Binding-site contacts:
Ligand atom C3 contacts residue SER206 of chain 1.A at 4.3 Å.
Ligand atom C1 contacts residue TYR242 of chain 1.A at 4.1 Å (hydrophobic).
Ligand atom O1 contacts residue TRP186 of chain 1.A at 4.0 Å.
Ligand atom O3 contacts residue SER206 of chain 1.A at 3.1 Å (h-bond).
Ligand atom C5 contacts residue TYR242 of chain 1.A at 4.3 Å (hydrophobic).
Ligand atom O2 contacts residue TRP186 of chain 1.A at 3.5 Å.
Ligand atom C2 contacts residue TRP186 of chain 1.A at 4.1 Å (hydrophobic).
Ligand atom O1 contacts residue GLN246 of chain 1.A at 4.0 Å.
Ligand atom O1 contacts residue TYR242 of chain 1.A at 3.9 Å.
Ligand atom O5 contacts residue TYR242 of chain 1.A at 3.7 Å.
Ligand atom C4 contacts residue TYR242 of chain 1.A at 4.2 Å (hydrophobic).
Ligand atom C2 contacts residue TYR242 of chain 1.A at 4.2 Å (hydrophobic).

This protein binds this small molecule.
Small molecule (SMILES): O[C@@H]1[C@@H](O)[C@H](O)OC[C@H]1O

Sequence of chain 1.A:
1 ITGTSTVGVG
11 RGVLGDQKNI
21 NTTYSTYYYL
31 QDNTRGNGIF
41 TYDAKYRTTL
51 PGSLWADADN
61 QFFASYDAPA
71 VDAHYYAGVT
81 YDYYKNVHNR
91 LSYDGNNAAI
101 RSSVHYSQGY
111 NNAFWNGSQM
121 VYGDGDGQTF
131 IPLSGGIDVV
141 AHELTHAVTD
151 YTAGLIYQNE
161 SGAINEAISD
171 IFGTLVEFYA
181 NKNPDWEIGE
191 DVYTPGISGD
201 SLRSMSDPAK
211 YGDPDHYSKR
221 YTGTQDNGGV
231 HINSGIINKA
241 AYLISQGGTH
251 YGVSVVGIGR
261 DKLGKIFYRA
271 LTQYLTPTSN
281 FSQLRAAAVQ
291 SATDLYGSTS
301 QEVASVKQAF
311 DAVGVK